Sequence of chain 44.E:
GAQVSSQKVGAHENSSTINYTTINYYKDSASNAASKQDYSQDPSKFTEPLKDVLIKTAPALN

The protein below binds the small molecule below.
Small molecule (SMILES): CC[C@H](C)[C@H](N)C(=O)N[C@@H](CO)C(=O)N[C@@H](CCC(=O)O)C(=O)N[C@H](C=O)C(C)C

Binding-site contacts:
Ligand atom CG1 contacts residue GLN3 of chain 44.E at 3.1 Å.
Ligand atom CG contacts residue VAL4 of chain 44.E at 4.2 Å (hydrophobic).
Ligand atom OE1 contacts residue VAL4 of chain 44.E at 3.6 Å (h-bond).
Ligand atom O contacts residue SER5 of chain 44.E at 3.8 Å.
Ligand atom CA contacts residue ALA2 of chain 44.E at 3.9 Å (hydrophobic).
Ligand atom CB contacts residue MYR1 of chain 43.H at 4.3 Å.
Ligand atom OG contacts residue GLN3 of chain 44.E at 3.0 Å (h-bond).
Ligand atom CG2 contacts residue GLN3 of chain 44.E at 3.3 Å.
Ligand atom O contacts residue ALA2 of chain 44.E at 4.0 Å.
Ligand atom CD contacts residue VAL4 of chain 44.E at 3.8 Å (hydrophobic).
Ligand atom O contacts residue VAL4 of chain 44.E at 3.0 Å (h-bond).
Ligand atom CG2 contacts residue VAL4 of chain 44.E at 3.8 Å (hydrophobic).
Ligand atom C contacts residue ALA2 of chain 44.E at 4.3 Å (hydrophobic).
Ligand atom CA contacts residue VAL4 of chain 44.E at 4.0 Å (hydrophobic).
Ligand atom OE1 contacts residue SER5 of chain 44.E at 4.2 Å.
Ligand atom C contacts residue ALA2 of chain 44.E at 3.3 Å (hydrophobic).
Ligand atom CB contacts residue GLN3 of chain 44.E at 4.1 Å.
Ligand atom N contacts residue ALA2 of chain 44.E at 4.3 Å.
Ligand atom CB contacts residue VAL4 of chain 44.E at 3.9 Å (hydrophobic).
Ligand atom OE2 contacts residue VAL4 of chain 44.E at 4.1 Å.
Ligand atom CD1 contacts residue VAL4 of chain 44.E at 3.9 Å (hydrophobic).
Ligand atom CB contacts residue GLN3 of chain 44.E at 3.8 Å.
Ligand atom O contacts residue GLN3 of chain 44.E at 3.4 Å (h-bond).
Ligand atom CB contacts residue ALA2 of chain 44.E at 3.5 Å (hydrophobic).
Ligand atom CB contacts residue VAL4 of chain 44.E at 4.3 Å (hydrophobic).
Ligand atom O contacts residue VAL4 of chain 44.E at 4.0 Å.
Ligand atom O contacts residue SER6 of chain 44.E at 4.1 Å.
Ligand atom CG2 contacts residue SER5 of chain 44.E at 3.1 Å.
Ligand atom CA contacts residue VAL4 of chain 44.E at 3.0 Å (hydrophobic).
Ligand atom N contacts residue VAL4 of chain 44.E at 4.1 Å.
Ligand atom N contacts residue VAL4 of chain 44.E at 2.8 Å (h-bond).
Ligand atom OG contacts residue ALA2 of chain 44.E at 3.9 Å.
Ligand atom N contacts residue ALA2 of chain 44.E at 2.8 Å (h-bond).
Ligand atom C contacts residue GLN3 of chain 44.E at 4.3 Å.
Ligand atom C contacts residue VAL4 of chain 44.E at 3.4 Å (hydrophobic).
Ligand atom C contacts residue VAL4 of chain 44.E at 3.8 Å (hydrophobic).
Ligand atom CG2 contacts residue ALA2 of chain 44.E at 3.9 Å (hydrophobic).
Ligand atom CA contacts residue ALA2 of chain 44.E at 3.0 Å (hydrophobic).
Ligand atom CG2 contacts residue MYR1 of chain 43.H at 3.7 Å.
Ligand atom OE2 contacts residue ASN25 of chain 44.E at 3.4 Å (h-bond).